A small-molecule ligand and the protein it binds are described below.
Small molecule (SMILES): CC(=O)N[C@@H]1[C@@H](O)[C@H](O)[C@@H](CO)O[C@H]1O

Sequence of chain 1.A:
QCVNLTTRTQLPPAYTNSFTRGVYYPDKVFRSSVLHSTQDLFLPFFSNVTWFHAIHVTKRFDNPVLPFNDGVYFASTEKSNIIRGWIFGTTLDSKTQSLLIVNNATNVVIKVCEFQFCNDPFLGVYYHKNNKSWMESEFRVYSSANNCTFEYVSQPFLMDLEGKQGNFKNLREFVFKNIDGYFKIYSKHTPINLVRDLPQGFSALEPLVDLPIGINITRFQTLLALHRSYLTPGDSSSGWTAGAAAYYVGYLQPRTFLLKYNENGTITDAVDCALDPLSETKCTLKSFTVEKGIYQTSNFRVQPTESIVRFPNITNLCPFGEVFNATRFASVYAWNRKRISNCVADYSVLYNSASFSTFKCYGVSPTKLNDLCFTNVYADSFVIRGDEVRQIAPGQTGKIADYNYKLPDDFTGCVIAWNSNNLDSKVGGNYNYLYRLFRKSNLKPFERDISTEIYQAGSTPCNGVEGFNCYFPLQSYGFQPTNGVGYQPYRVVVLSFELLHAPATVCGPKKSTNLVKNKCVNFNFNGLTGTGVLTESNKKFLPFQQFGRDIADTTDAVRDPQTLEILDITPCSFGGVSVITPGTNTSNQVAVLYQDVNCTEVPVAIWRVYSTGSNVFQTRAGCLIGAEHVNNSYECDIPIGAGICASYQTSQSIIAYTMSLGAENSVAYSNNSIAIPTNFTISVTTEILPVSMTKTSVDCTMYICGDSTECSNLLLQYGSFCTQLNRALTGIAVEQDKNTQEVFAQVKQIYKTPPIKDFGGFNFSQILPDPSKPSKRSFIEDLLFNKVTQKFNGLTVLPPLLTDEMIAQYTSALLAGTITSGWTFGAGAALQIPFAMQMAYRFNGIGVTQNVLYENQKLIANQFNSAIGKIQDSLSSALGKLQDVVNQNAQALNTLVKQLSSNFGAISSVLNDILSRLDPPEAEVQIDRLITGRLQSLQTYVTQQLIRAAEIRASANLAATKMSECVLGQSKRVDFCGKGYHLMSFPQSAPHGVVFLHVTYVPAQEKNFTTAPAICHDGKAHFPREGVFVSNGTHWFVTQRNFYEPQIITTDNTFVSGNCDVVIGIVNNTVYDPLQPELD

Binding-site contacts:
Ligand atom C8 contacts residue THR747 of chain 1.A at 4.2 Å.
Ligand atom C4 contacts residue LEU953 of chain 1.A at 4.5 Å (hydrophobic).
Ligand atom O5 contacts residue ASN748 of chain 1.A at 2.4 Å (h-bond).
Ligand atom C7 contacts residue GLN1102 of chain 1.A at 3.7 Å.
Ligand atom O7 contacts residue ASN748 of chain 1.A at 3.0 Å (h-bond).
Ligand atom C8 contacts residue ASN748 of chain 1.A at 4.2 Å.
Ligand atom O4 contacts residue LEU953 of chain 1.A at 3.7 Å.
Ligand atom N2 contacts residue ASN748 of chain 1.A at 2.8 Å (h-bond).
Ligand atom C4 contacts residue ASN748 of chain 1.A at 4.2 Å.
Ligand atom C1 contacts residue ASN748 of chain 1.A at 1.4 Å.
Ligand atom C7 contacts residue ASN748 of chain 1.A at 3.1 Å.
Ligand atom C6 contacts residue LEU953 of chain 1.A at 4.0 Å (hydrophobic).
Ligand atom C5 contacts residue LEU953 of chain 1.A at 3.8 Å (hydrophobic).
Ligand atom C6 contacts residue GLN957 of chain 1.A at 4.3 Å.
Ligand atom C3 contacts residue ASN748 of chain 1.A at 3.7 Å.
Ligand atom O7 contacts residue GLN1102 of chain 1.A at 2.6 Å (h-bond).
Ligand atom C2 contacts residue ASN748 of chain 1.A at 2.4 Å.
Ligand atom C5 contacts residue ASN748 of chain 1.A at 3.6 Å.